Sequence of chain 1.D:
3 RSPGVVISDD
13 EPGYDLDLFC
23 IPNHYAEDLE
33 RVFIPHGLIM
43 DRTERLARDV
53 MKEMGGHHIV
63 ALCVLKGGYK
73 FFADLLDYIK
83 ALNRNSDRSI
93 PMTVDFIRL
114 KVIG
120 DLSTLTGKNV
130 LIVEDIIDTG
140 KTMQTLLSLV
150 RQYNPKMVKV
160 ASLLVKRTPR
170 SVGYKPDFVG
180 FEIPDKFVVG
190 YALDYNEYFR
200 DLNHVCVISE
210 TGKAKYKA

Binding-site contacts:
Ligand atom CAJ contacts residue MG1 of chain 1.O at 2.9 Å.
Ligand atom OAC contacts residue ASP134 of chain 1.D at 2.9 Å (salt-bridge).
Ligand atom OAG contacts residue LYS68 of chain 1.D at 2.6 Å (salt-bridge).
Ligand atom OAF contacts residue ASP193 of chain 1.D at 3.0 Å (salt-bridge).
Ligand atom N7 contacts residue LYS165 of chain 1.D at 3.1 Å (salt-bridge).
Ligand atom OAB contacts residue THR138 of chain 1.D at 2.8 Å (h-bond).
Ligand atom OAC contacts residue MG1 of chain 1.O at 2.3 Å.
Ligand atom OAE contacts residue THR138 of chain 1.D at 3.2 Å (h-bond).
Ligand atom O6 contacts residue VAL187 of chain 1.D at 2.8 Å (h-bond).
Ligand atom C4 contacts residue PHE186 of chain 1.D at 3.6 Å (hydrophobic).
Ligand atom OAD contacts residue THR138 of chain 1.D at 3.1 Å (h-bond).
Ligand atom C6 contacts residue VAL187 of chain 1.D at 3.6 Å (hydrophobic).
Ligand atom N1 contacts residue PHE186 of chain 1.D at 3.4 Å.
Ligand atom C5 contacts residue PHE186 of chain 1.D at 3.5 Å (hydrophobic).
Ligand atom CAK contacts residue MG1 of chain 1.O at 3.5 Å.
Ligand atom OAT contacts residue MG1 of chain 1.P at 3.5 Å.
Ligand atom PBA contacts residue MG1 of chain 1.O at 3.5 Å.
Ligand atom O6 contacts residue PHE186 of chain 1.D at 3.2 Å.
Ligand atom OAF contacts residue MG1 of chain 1.P at 2.5 Å.
Ligand atom OAD contacts residue GLY139 of chain 1.D at 2.5 Å (h-bond).
Ligand atom O6 contacts residue LYS165 of chain 1.D at 3.1 Å (salt-bridge).
Ligand atom CAO contacts residue THR141 of chain 1.D at 3.5 Å.
Ligand atom C2 contacts residue PHE186 of chain 1.D at 3.2 Å (hydrophobic).
Ligand atom C6 contacts residue PHE186 of chain 1.D at 3.6 Å (hydrophobic).
Ligand atom N3 contacts residue PHE186 of chain 1.D at 3.5 Å.
Ligand atom PAZ contacts residue GLY139 of chain 1.D at 3.6 Å.
Ligand atom PBA contacts residue MG1 of chain 1.P at 3.7 Å.
Ligand atom OAG contacts residue GLY69 of chain 1.D at 3.4 Å (h-bond).
Ligand atom OAE contacts residue LYS140 of chain 1.D at 3.3 Å (salt-bridge).
Ligand atom N1 contacts residue VAL187 of chain 1.D at 2.7 Å (h-bond).
Ligand atom C8 contacts residue ASP137 of chain 1.D at 3.5 Å.
Ligand atom OAE contacts residue THR141 of chain 1.D at 2.8 Å (h-bond).
Ligand atom C2 contacts residue ASP193 of chain 1.D at 3.5 Å.
Ligand atom OAB contacts residue ASP137 of chain 1.D at 3.2 Å.
Ligand atom OAF contacts residue ARG199 of chain 1.D at 2.7 Å (salt-bridge).
Ligand atom C2 contacts residue VAL187 of chain 1.D at 3.5 Å (hydrophobic).
Ligand atom OAG contacts residue LEU67 of chain 1.D at 3.4 Å (h-bond).
Ligand atom O6 contacts residue LYS185 of chain 1.D at 3.2 Å (salt-bridge).
Ligand atom OAD contacts residue ASP137 of chain 1.D at 2.9 Å (salt-bridge).
Ligand atom PAZ contacts residue THR138 of chain 1.D at 3.4 Å.

This protein binds this small molecule.
Small molecule (SMILES): O=c1[nH]cnc2c1ncn2CCN(CCOCP(=O)(O)O)CCP(=O)(O)O